This protein binds this small molecule.
Small molecule (SMILES): CC(C)c1cccc2c(-c3ccc(CS(C)(=O)=O)c(Cl)c3)c(C(=O)O)[nH]c12

Sequence of chain 1.A:
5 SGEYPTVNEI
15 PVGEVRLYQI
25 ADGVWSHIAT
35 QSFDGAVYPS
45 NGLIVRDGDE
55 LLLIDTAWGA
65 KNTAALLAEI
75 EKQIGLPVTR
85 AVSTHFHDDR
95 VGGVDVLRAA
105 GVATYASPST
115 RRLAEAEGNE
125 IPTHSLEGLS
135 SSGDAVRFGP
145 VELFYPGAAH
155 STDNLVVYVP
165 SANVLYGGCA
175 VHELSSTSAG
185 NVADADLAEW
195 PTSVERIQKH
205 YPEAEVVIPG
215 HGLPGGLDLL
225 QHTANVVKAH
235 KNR

Binding-site contacts:
Ligand atom O23 contacts residue GLY184 of chain 1.A at 3.0 Å (h-bond).
Ligand atom N06 contacts residue ZN1 of chain 1.E at 3.3 Å.
Ligand atom C22 contacts residue GLY184 of chain 1.A at 3.5 Å.
Ligand atom C27 contacts residue ASN185 of chain 1.A at 3.6 Å.
Ligand atom C17 contacts residue HIS215 of chain 1.A at 3.7 Å.
Ligand atom C08 contacts residue HIS154 of chain 1.A at 3.5 Å.
Ligand atom C07 contacts residue ZN1 of chain 1.E at 3.4 Å.
Ligand atom C15 contacts residue ASN185 of chain 1.A at 3.7 Å.
Ligand atom C22 contacts residue SER180 of chain 1.A at 3.7 Å.
Ligand atom N06 contacts residue ASN185 of chain 1.A at 3.6 Å.
Ligand atom C25 contacts residue GLY184 of chain 1.A at 3.6 Å.
Ligand atom C08 contacts residue ZN1 of chain 1.E at 3.1 Å.
Ligand atom S21 contacts residue SER182 of chain 1.A at 3.7 Å.
Ligand atom C12 contacts residue ASN185 of chain 1.A at 3.5 Å.
Ligand atom N06 contacts residue HIS215 of chain 1.A at 3.7 Å.
Ligand atom C01 contacts residue TRP62 of chain 1.A at 3.6 Å (hydrophobic).
Ligand atom C15 contacts residue TRP62 of chain 1.A at 3.5 Å (hydrophobic).
Ligand atom C14 contacts residue PHE37 of chain 1.A at 3.4 Å (hydrophobic).
Ligand atom C04 contacts residue ASN185 of chain 1.A at 3.6 Å.
Ligand atom O09 contacts residue CYS173 of chain 1.A at 3.3 Å.
Ligand atom O23 contacts residue SER182 of chain 1.A at 3.5 Å.
Ligand atom C15 contacts residue PHE37 of chain 1.A at 3.5 Å (hydrophobic).
Ligand atom O09 contacts residue ZN1 of chain 1.E at 2.1 Å.
Ligand atom C01 contacts residue ASP93 of chain 1.A at 3.6 Å.
Ligand atom O09 contacts residue HIS154 of chain 1.A at 3.1 Å.
Ligand atom C05 contacts residue ASN185 of chain 1.A at 3.6 Å.
Ligand atom O09 contacts residue HIS215 of chain 1.A at 2.9 Å (h-bond).
Ligand atom O10 contacts residue ASN185 of chain 1.A at 3.0 Å (h-bond).
Ligand atom C27 contacts residue GLY184 of chain 1.A at 3.7 Å.
Ligand atom O10 contacts residue HIS154 of chain 1.A at 3.7 Å.
Ligand atom C22 contacts residue SER182 of chain 1.A at 3.2 Å.
Ligand atom C07 contacts residue ASN185 of chain 1.A at 3.6 Å.
Ligand atom C22 contacts residue HIS176 of chain 1.A at 3.2 Å.
Ligand atom O10 contacts residue GLY184 of chain 1.A at 3.5 Å.
Ligand atom C07 contacts residue HIS215 of chain 1.A at 3.4 Å.
Ligand atom C11 contacts residue ASN185 of chain 1.A at 3.5 Å.
Ligand atom C03 contacts residue ASN185 of chain 1.A at 3.5 Å.
Ligand atom C03 contacts residue HIS91 of chain 1.A at 3.7 Å.
Ligand atom C08 contacts residue HIS215 of chain 1.A at 3.3 Å.
Ligand atom C16 contacts residue ASN185 of chain 1.A at 3.7 Å.